Sequence of chain 1.A:
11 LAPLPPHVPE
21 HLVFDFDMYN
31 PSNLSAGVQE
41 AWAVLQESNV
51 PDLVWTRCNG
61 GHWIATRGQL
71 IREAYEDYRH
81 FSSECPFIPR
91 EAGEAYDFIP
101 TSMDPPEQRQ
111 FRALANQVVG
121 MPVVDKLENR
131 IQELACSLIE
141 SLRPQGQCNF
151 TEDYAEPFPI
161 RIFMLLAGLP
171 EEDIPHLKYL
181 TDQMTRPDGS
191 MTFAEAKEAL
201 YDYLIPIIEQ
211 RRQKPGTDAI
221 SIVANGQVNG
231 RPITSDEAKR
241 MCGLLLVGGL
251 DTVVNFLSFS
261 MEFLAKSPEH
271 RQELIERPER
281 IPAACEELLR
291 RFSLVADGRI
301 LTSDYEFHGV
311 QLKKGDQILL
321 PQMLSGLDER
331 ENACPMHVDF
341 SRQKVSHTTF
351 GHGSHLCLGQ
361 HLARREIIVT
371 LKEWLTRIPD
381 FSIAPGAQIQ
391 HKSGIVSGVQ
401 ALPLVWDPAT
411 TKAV

Binding-site contacts:
Ligand atom O38 contacts residue PHE87 of chain 1.A at 3.8 Å.
Ligand atom O38 contacts residue LEU244 of chain 1.A at 4.0 Å.
Ligand atom O35 contacts residue ALA92 of chain 1.A at 3.9 Å.
Ligand atom C3 contacts residue ASP297 of chain 1.A at 3.8 Å.
Ligand atom C8 contacts residue VAL295 of chain 1.A at 3.7 Å (hydrophobic).
Ligand atom C1 contacts residue HEM1 of chain 1.C at 3.7 Å.
Ligand atom C24 contacts residue PHE87 of chain 1.A at 3.9 Å (hydrophobic).
Ligand atom C26 contacts residue VAL247 of chain 1.A at 3.6 Å (hydrophobic).
Ligand atom C27 contacts residue PHE193 of chain 1.A at 4.0 Å (hydrophobic).
Ligand atom C3 contacts residue HEM1 of chain 1.C at 4.0 Å.
Ligand atom C2 contacts residue HEM1 of chain 1.C at 4.0 Å.
Ligand atom C19 contacts residue GLY189 of chain 1.A at 4.0 Å.
Ligand atom O35 contacts residue PHE193 of chain 1.A at 3.4 Å.
Ligand atom C27 contacts residue PHE87 of chain 1.A at 3.9 Å (hydrophobic).
Ligand atom C20 contacts residue PRO187 of chain 1.A at 3.9 Å (hydrophobic).
Ligand atom C6 contacts residue VAL396 of chain 1.A at 4.0 Å (hydrophobic).
Ligand atom C30 contacts residue PHE87 of chain 1.A at 3.8 Å (hydrophobic).
Ligand atom C24 contacts residue TYR96 of chain 1.A at 3.7 Å (hydrophobic).
Ligand atom C8 contacts residue VAL396 of chain 1.A at 4.0 Å (hydrophobic).
Ligand atom O37 contacts residue PRO89 of chain 1.A at 3.2 Å.
Ligand atom O38 contacts residue TYR96 of chain 1.A at 2.6 Å (h-bond).
Ligand atom C4 contacts residue TYR96 of chain 1.A at 3.4 Å (hydrophobic).
Ligand atom N25 contacts residue VAL247 of chain 1.A at 3.9 Å.
Ligand atom C20 contacts residue GLY189 of chain 1.A at 3.8 Å.
Ligand atom C10 contacts residue ILE395 of chain 1.A at 4.0 Å (hydrophobic).
Ligand atom C12 contacts residue TYR29 of chain 1.A at 3.5 Å (hydrophobic).
Ligand atom C28 contacts residue PHE87 of chain 1.A at 3.6 Å (hydrophobic).
Ligand atom C32 contacts residue ILE395 of chain 1.A at 3.3 Å (hydrophobic).
Ligand atom C19 contacts residue PRO187 of chain 1.A at 3.8 Å (hydrophobic).
Ligand atom C30 contacts residue ILE395 of chain 1.A at 3.7 Å (hydrophobic).
Ligand atom O38 contacts residue PHE98 of chain 1.A at 3.8 Å.
Ligand atom C6 contacts residue THR252 of chain 1.A at 3.8 Å.
Ligand atom C32 contacts residue TYR29 of chain 1.A at 3.6 Å (hydrophobic).
Ligand atom C23 contacts residue PRO187 of chain 1.A at 3.1 Å (hydrophobic).
Ligand atom C23 contacts residue ASP188 of chain 1.A at 3.8 Å.
Ligand atom C33 contacts residue TYR29 of chain 1.A at 3.2 Å (hydrophobic).
Ligand atom C3 contacts residue VAL295 of chain 1.A at 3.9 Å (hydrophobic).
Ligand atom C13 contacts residue TYR29 of chain 1.A at 4.0 Å (hydrophobic).
Ligand atom C30 contacts residue PHE193 of chain 1.A at 3.7 Å (hydrophobic).
Ligand atom C7 contacts residue GLY248 of chain 1.A at 3.9 Å.

A small-molecule ligand and the protein it binds are described below.
Small molecule (SMILES): CN(C)c1cccc2c(S(=O)(=O)NCCCCCCCCNC(=O)C34CC5CC(CC(C5)C3)C4)cccc12